Sequence of chain 1.B:
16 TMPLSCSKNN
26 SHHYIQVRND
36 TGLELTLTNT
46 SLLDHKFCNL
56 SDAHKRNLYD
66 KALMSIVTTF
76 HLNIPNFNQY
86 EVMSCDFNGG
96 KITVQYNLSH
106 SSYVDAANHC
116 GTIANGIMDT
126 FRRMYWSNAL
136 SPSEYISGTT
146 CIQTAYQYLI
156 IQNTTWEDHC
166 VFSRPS

Binding-site contacts:
Ligand atom C2 contacts residue ASN158 of chain 1.B at 2.4 Å.
Ligand atom C1 contacts residue THR36 of chain 1.B at 3.9 Å.
Ligand atom C2 contacts residue THR36 of chain 1.B at 4.0 Å.
Ligand atom C3 contacts residue ASN158 of chain 1.B at 3.8 Å.
Ligand atom C7 contacts residue GLY37 of chain 1.B at 4.5 Å.
Ligand atom O5 contacts residue LYS96 of chain 1.B at 4.4 Å.
Ligand atom C7 contacts residue ASN158 of chain 1.B at 3.4 Å.
Ligand atom C7 contacts residue THR36 of chain 1.B at 4.0 Å.
Ligand atom O7 contacts residue ALA67 of chain 1.B at 4.2 Å.
Ligand atom O7 contacts residue LEU38 of chain 1.B at 3.8 Å.
Ligand atom C6 contacts residue GLY95 of chain 1.B at 3.6 Å.
Ligand atom O5 contacts residue GLY95 of chain 1.B at 3.1 Å (h-bond).
Ligand atom C8 contacts residue THR36 of chain 1.B at 3.9 Å.
Ligand atom O6 contacts residue LYS96 of chain 1.B at 4.0 Å.
Ligand atom N2 contacts residue THR36 of chain 1.B at 3.2 Å.
Ligand atom C8 contacts residue LEU38 of chain 1.B at 3.5 Å (hydrophobic).
Ligand atom C8 contacts residue VAL32 of chain 1.B at 3.5 Å (hydrophobic).
Ligand atom C5 contacts residue GLY95 of chain 1.B at 4.0 Å.
Ligand atom C5 contacts residue ASN158 of chain 1.B at 3.7 Å.
Ligand atom C7 contacts residue LEU38 of chain 1.B at 4.0 Å (hydrophobic).
Ligand atom C8 contacts residue GLY37 of chain 1.B at 3.5 Å.
Ligand atom O5 contacts residue ASN158 of chain 1.B at 2.4 Å (h-bond).
Ligand atom C1 contacts residue ASN158 of chain 1.B at 1.4 Å.
Ligand atom C1 contacts residue GLY95 of chain 1.B at 4.1 Å.
Ligand atom O6 contacts residue GLY94 of chain 1.B at 3.9 Å.
Ligand atom N2 contacts residue ASN158 of chain 1.B at 2.9 Å (h-bond).
Ligand atom C3 contacts residue THR36 of chain 1.B at 4.4 Å.
Ligand atom O6 contacts residue GLY95 of chain 1.B at 2.5 Å (h-bond).
Ligand atom C7 contacts residue VAL32 of chain 1.B at 4.5 Å (hydrophobic).
Ligand atom C8 contacts residue ASN158 of chain 1.B at 4.2 Å.
Ligand atom C4 contacts residue ASN158 of chain 1.B at 4.2 Å.
Ligand atom O7 contacts residue ASN158 of chain 1.B at 3.5 Å (h-bond).

The protein below binds the small molecule below.
Small molecule (SMILES): CC(=O)N[C@@H]1[C@@H](O)[C@H](O)[C@@H](CO)O[C@H]1O